Binding-site contacts:
Ligand atom CAG contacts residue GLY104 of chain 1.F at 3.5 Å.
Ligand atom C4 contacts residue ILE216 of chain 1.F at 3.9 Å (hydrophobic).
Ligand atom NAP contacts residue ILE216 of chain 1.F at 3.5 Å.
Ligand atom N1 contacts residue ILE216 of chain 1.F at 4.1 Å.
Ligand atom C4 contacts residue PHE54 of chain 1.F at 3.7 Å (hydrophobic).
Ligand atom CAK contacts residue PHE54 of chain 1.F at 3.7 Å (hydrophobic).
Ligand atom N1 contacts residue PHE54 of chain 1.F at 3.7 Å.
Ligand atom CAI contacts residue PHE54 of chain 1.F at 4.1 Å (hydrophobic).
Ligand atom CAM contacts residue ILE216 of chain 1.F at 3.9 Å (hydrophobic).
Ligand atom C5 contacts residue PHE54 of chain 1.F at 3.7 Å (hydrophobic).
Ligand atom C2 contacts residue ILE102 of chain 1.F at 3.5 Å (hydrophobic).
Ligand atom N1 contacts residue ALA101 of chain 1.F at 3.6 Å.
Ligand atom C2 contacts residue THR100 of chain 1.F at 3.7 Å.
Ligand atom CAS contacts residue ILE216 of chain 1.F at 3.5 Å (hydrophobic).
Ligand atom CAF contacts residue ASP32 of chain 1.F at 3.2 Å.
Ligand atom NAD contacts residue ILE102 of chain 1.F at 3.1 Å (h-bond).
Ligand atom C6 contacts residue ILE216 of chain 1.F at 4.2 Å (hydrophobic).
Ligand atom CAC contacts residue ASP217 of chain 1.F at 3.9 Å.
Ligand atom CAA contacts residue PHE54 of chain 1.F at 3.6 Å (hydrophobic).
Ligand atom N3 contacts residue PHE54 of chain 1.F at 3.4 Å.
Ligand atom N3 contacts residue ILE216 of chain 1.F at 4.1 Å.
Ligand atom C2 contacts residue ALA101 of chain 1.F at 3.7 Å (hydrophobic).
Ligand atom NAX contacts residue ILE216 of chain 1.F at 3.8 Å.
Ligand atom C2 contacts residue ILE216 of chain 1.F at 4.0 Å (hydrophobic).
Ligand atom C6 contacts residue ILE102 of chain 1.F at 3.9 Å (hydrophobic).
Ligand atom CAC contacts residue ILE216 of chain 1.F at 4.2 Å (hydrophobic).
Ligand atom CAF contacts residue PHE54 of chain 1.F at 3.5 Å (hydrophobic).
Ligand atom N1 contacts residue ILE102 of chain 1.F at 2.8 Å (h-bond).
Ligand atom CAH contacts residue GLY104 of chain 1.F at 4.2 Å.
Ligand atom CAE contacts residue ASP32 of chain 1.F at 3.3 Å.
Ligand atom C2 contacts residue PHE54 of chain 1.F at 3.5 Å (hydrophobic).
Ligand atom C5 contacts residue ILE216 of chain 1.F at 3.8 Å (hydrophobic).
Ligand atom C6 contacts residue PHE54 of chain 1.F at 3.7 Å (hydrophobic).
Ligand atom CAU contacts residue PHE54 of chain 1.F at 3.9 Å (hydrophobic).
Ligand atom CAT contacts residue PHE54 of chain 1.F at 4.1 Å (hydrophobic).
Ligand atom NAD contacts residue ILE206 of chain 1.F at 3.8 Å.
Ligand atom CAB contacts residue ILE41 of chain 1.F at 3.8 Å (hydrophobic).
Ligand atom CAE contacts residue ARG43 of chain 1.F at 4.2 Å.
Ligand atom C2 contacts residue PRO83 of chain 1.F at 4.0 Å (hydrophobic).
Ligand atom CAE contacts residue PHE54 of chain 1.F at 3.9 Å (hydrophobic).

Sequence of chain 1.F:
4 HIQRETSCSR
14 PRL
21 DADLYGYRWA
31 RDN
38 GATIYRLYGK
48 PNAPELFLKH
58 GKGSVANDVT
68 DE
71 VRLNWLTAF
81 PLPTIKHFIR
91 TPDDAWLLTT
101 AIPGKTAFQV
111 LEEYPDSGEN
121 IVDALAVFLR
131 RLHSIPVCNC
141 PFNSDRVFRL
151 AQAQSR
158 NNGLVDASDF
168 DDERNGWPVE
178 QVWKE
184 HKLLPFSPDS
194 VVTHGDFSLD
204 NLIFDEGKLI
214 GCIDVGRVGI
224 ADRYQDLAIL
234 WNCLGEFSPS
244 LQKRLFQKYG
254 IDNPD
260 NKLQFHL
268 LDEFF

A protein and the small-molecule ligand that binds it are described below.
Small molecule (SMILES): CC(C)(C)n1nc(Cc2cccc3ccccc23)c2c(N)ncnc21